Sequence of chain 1.A:
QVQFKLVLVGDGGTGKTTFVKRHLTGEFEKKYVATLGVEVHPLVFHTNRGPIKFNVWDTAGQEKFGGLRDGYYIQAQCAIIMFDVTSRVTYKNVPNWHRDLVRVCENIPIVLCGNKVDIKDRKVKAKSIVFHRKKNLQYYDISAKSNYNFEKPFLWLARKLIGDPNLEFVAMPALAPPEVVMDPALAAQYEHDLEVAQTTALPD

Sequence of chain 2.C:
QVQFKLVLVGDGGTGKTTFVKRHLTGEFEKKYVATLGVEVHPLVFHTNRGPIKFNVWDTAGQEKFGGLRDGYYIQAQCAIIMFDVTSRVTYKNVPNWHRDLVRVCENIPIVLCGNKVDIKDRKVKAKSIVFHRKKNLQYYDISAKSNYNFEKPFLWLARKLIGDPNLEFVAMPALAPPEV

Binding-site contacts:
Ligand atom N7 contacts residue ASN115 of chain 1.A at 2.8 Å (h-bond).
Ligand atom O1A contacts residue GLY15 of chain 1.A at 3.1 Å.
Ligand atom O1G contacts residue ALA34 of chain 1.A at 3.3 Å.
Ligand atom O3' contacts residue LYS31 of chain 1.A at 3.4 Å.
Ligand atom O1B contacts residue GLY15 of chain 1.A at 2.5 Å (h-bond).
Ligand atom O1G contacts residue TYR32 of chain 1.A at 3.0 Å (h-bond).
Ligand atom C6 contacts residue ASP118 of chain 1.A at 3.4 Å.
Ligand atom O1G contacts residue THR35 of chain 1.A at 3.2 Å (h-bond).
Ligand atom C4 contacts residue PHE28 of chain 1.A at 3.4 Å (hydrophobic).
Ligand atom O6 contacts residue ALA144 of chain 1.A at 3.3 Å (h-bond).
Ligand atom O3G contacts residue ALA60 of chain 1.A at 3.4 Å.
Ligand atom O2G contacts residue MG1 of chain 1.E at 2.9 Å.
Ligand atom O2B contacts residue THR17 of chain 1.A at 2.9 Å (h-bond).
Ligand atom O6 contacts residue ASN115 of chain 1.A at 2.8 Å (h-bond).
Ligand atom O2A contacts residue MG1 of chain 1.E at 3.4 Å.
Ligand atom N3B contacts residue GLY12 of chain 1.A at 3.0 Å.
Ligand atom O6 contacts residue LYS116 of chain 1.A at 3.0 Å.
Ligand atom O1B contacts residue LYS16 of chain 1.A at 2.7 Å (salt-bridge).
Ligand atom O1A contacts residue THR17 of chain 1.A at 3.4 Å (h-bond).
Ligand atom O2G contacts residue THR35 of chain 1.A at 2.6 Å (h-bond).
Ligand atom N3 contacts residue PHE28 of chain 1.A at 3.4 Å.
Ligand atom O3A contacts residue MG1 of chain 1.E at 3.4 Å.
Ligand atom C6 contacts residue LYS116 of chain 1.A at 3.4 Å.
Ligand atom O2B contacts residue MG1 of chain 1.E at 2.6 Å.
Ligand atom O1B contacts residue THR14 of chain 1.A at 3.3 Å (h-bond).
Ligand atom O3G contacts residue GLY61 of chain 1.A at 2.6 Å (h-bond).
Ligand atom PG contacts residue LYS16 of chain 1.A at 3.3 Å.
Ligand atom O1A contacts residue THR18 of chain 1.A at 2.9 Å (h-bond).
Ligand atom N2 contacts residue ASP118 of chain 1.A at 3.1 Å (salt-bridge).
Ligand atom O3G contacts residue LYS16 of chain 1.A at 2.8 Å (salt-bridge).
Ligand atom O4' contacts residue LYS116 of chain 1.A at 3.2 Å (salt-bridge).
Ligand atom N3B contacts residue GLY13 of chain 1.A at 2.9 Å (h-bond).
Ligand atom N3B contacts residue LYS16 of chain 1.A at 3.0 Å (salt-bridge).
Ligand atom O6 contacts residue ASP118 of chain 1.A at 3.2 Å (salt-bridge).
Ligand atom C2' contacts residue GLU29 of chain 1.A at 3.1 Å.
Ligand atom O2' contacts residue GLU29 of chain 1.A at 2.8 Å (salt-bridge).
Ligand atom O3' contacts residue LYS30 of chain 1.A at 2.5 Å (salt-bridge).
Ligand atom O3G contacts residue GLY12 of chain 1.A at 3.3 Å.
Ligand atom O2' contacts residue LYS30 of chain 1.A at 2.7 Å (salt-bridge).
Ligand atom N1 contacts residue ASP118 of chain 1.A at 2.6 Å (salt-bridge).

This protein binds this small molecule.
Small molecule (SMILES): Nc1nc2c(ncn2[C@@H]2O[C@H](CO[P](=O)(O)O[P](=O)(O)NP(=O)(O)O)[C@@H](O)[C@H]2O)c(=O)[nH]1